Binding-site contacts:
Ligand atom NAD contacts residue PHE176 of chain 1.A at 4.2 Å.
Ligand atom CAF contacts residue LEU141 of chain 1.A at 4.2 Å (hydrophobic).
Ligand atom CAC contacts residue VAL126 of chain 1.A at 3.9 Å (hydrophobic).
Ligand atom CAG contacts residue VAL134 of chain 1.A at 4.3 Å (hydrophobic).
Ligand atom CAC contacts residue ALA122 of chain 1.A at 3.5 Å (hydrophobic).
Ligand atom SAE contacts residue ALA122 of chain 1.A at 4.1 Å.
Ligand atom NAA contacts residue PHE176 of chain 1.A at 3.2 Å.
Ligand atom NAA contacts residue LEU144 of chain 1.A at 3.7 Å.
Ligand atom CAG contacts residue LEU107 of chain 1.A at 4.3 Å (hydrophobic).
Ligand atom CLG contacts residue VAL110 of chain 1.A at 4.1 Å.
Ligand atom SAE contacts residue VAL110 of chain 1.A at 4.0 Å.
Ligand atom CLG contacts residue ILE101 of chain 1.A at 4.2 Å.
Ligand atom SAE contacts residue LEU144 of chain 1.A at 3.7 Å.
Ligand atom NAD contacts residue VAL126 of chain 1.A at 4.3 Å.
Ligand atom NAA contacts residue HIS125 of chain 1.A at 2.9 Å (h-bond).
Ligand atom NAA contacts residue VAL134 of chain 1.A at 4.2 Å.
Ligand atom CAF contacts residue PHE176 of chain 1.A at 3.6 Å (hydrophobic).
Ligand atom CLG contacts residue TYR111 of chain 1.A at 3.7 Å.
Ligand atom SAE contacts residue LEU141 of chain 1.A at 3.6 Å.
Ligand atom CAC contacts residue VAL134 of chain 1.A at 3.5 Å (hydrophobic).
Ligand atom NAD contacts residue ALA122 of chain 1.A at 3.7 Å.
Ligand atom CAF contacts residue ALA122 of chain 1.A at 4.2 Å (hydrophobic).
Ligand atom CLG contacts residue ALA122 of chain 1.A at 4.0 Å.
Ligand atom CAF contacts residue HIS125 of chain 1.A at 3.6 Å.
Ligand atom CAF contacts residue LEU144 of chain 1.A at 4.1 Å (hydrophobic).
Ligand atom NAD contacts residue VAL134 of chain 1.A at 3.1 Å.
Ligand atom CAC contacts residue LEU107 of chain 1.A at 4.4 Å (hydrophobic).
Ligand atom NAD contacts residue HIS125 of chain 1.A at 3.5 Å (h-bond).
Ligand atom CAG contacts residue LEU141 of chain 1.A at 4.2 Å (hydrophobic).
Ligand atom SAE contacts residue PHE176 of chain 1.A at 4.4 Å.
Ligand atom CLG contacts residue LEU107 of chain 1.A at 3.3 Å.
Ligand atom CAG contacts residue ALA122 of chain 1.A at 3.5 Å (hydrophobic).
Ligand atom CAF contacts residue VAL134 of chain 1.A at 3.7 Å (hydrophobic).

A small-molecule ligand and the protein it binds are described below.
Small molecule (SMILES): Nc1ncc(Cl)s1

Sequence of chain 1.A:
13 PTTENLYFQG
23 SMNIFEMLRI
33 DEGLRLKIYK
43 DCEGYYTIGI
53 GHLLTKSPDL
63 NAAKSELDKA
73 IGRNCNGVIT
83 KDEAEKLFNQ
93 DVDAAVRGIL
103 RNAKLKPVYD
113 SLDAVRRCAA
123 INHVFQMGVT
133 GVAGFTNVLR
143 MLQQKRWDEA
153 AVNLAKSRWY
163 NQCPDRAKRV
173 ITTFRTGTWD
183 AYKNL